Sequence of chain 44.A:
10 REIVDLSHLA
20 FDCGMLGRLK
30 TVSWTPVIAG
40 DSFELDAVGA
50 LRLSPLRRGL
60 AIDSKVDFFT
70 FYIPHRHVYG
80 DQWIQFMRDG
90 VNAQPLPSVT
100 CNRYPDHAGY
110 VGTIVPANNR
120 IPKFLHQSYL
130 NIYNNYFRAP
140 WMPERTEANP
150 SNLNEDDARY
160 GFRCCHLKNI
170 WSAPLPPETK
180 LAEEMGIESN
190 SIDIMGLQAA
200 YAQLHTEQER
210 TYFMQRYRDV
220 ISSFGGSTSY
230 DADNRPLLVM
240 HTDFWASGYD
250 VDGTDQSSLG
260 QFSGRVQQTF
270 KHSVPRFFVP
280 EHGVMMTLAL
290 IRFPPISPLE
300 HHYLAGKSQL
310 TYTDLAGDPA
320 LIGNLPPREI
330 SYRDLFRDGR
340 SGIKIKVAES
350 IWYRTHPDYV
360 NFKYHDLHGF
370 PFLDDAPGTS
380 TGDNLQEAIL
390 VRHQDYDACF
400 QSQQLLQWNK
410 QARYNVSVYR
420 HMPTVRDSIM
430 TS

A small-molecule ligand and the protein it binds are described below.
Small molecule (SMILES): Nc1ccn([C@H]2C[C@H](O)[C@@H](COP(=O)(O)O)O2)c(=O)n1

Binding-site contacts:
Ligand atom O4' contacts residue PHE277 of chain 44.A at 4.4 Å.
Ligand atom O5' contacts residue PHE277 of chain 44.A at 4.1 Å.
Ligand atom C4' contacts residue DC1 of chain 44.G at 1.2 Å.
Ligand atom C1' contacts residue ARG10 of chain 44.A at 3.5 Å.
Ligand atom O5' contacts residue DC1 of chain 44.G at 1.2 Å (h-bond).
Ligand atom OP2 contacts residue PHE277 of chain 44.A at 3.8 Å.
Ligand atom C2' contacts residue DC1 of chain 44.G at 1.4 Å.
Ligand atom C1' contacts residue DC1 of chain 44.G at 1.4 Å.
Ligand atom C5' contacts residue PHE277 of chain 44.A at 3.8 Å (hydrophobic).
Ligand atom OP2 contacts residue DC1 of chain 44.G at 1.1 Å.
Ligand atom O4' contacts residue ARG10 of chain 44.A at 4.1 Å.
Ligand atom OP1 contacts residue DC1 of chain 44.G at 0.3 Å (h-bond).
Ligand atom C5' contacts residue DC1 of chain 44.G at 1.5 Å.
Ligand atom O4' contacts residue DC1 of chain 44.G at 0.4 Å (h-bond).
Ligand atom P contacts residue DC1 of chain 44.G at 0.8 Å.
Ligand atom P contacts residue PHE277 of chain 44.A at 3.7 Å.
Ligand atom C3' contacts residue DC1 of chain 44.G at 1.0 Å.
Ligand atom O3' contacts residue DC1 of chain 44.G at 1.5 Å (h-bond).